Sequence of chain 59.O:
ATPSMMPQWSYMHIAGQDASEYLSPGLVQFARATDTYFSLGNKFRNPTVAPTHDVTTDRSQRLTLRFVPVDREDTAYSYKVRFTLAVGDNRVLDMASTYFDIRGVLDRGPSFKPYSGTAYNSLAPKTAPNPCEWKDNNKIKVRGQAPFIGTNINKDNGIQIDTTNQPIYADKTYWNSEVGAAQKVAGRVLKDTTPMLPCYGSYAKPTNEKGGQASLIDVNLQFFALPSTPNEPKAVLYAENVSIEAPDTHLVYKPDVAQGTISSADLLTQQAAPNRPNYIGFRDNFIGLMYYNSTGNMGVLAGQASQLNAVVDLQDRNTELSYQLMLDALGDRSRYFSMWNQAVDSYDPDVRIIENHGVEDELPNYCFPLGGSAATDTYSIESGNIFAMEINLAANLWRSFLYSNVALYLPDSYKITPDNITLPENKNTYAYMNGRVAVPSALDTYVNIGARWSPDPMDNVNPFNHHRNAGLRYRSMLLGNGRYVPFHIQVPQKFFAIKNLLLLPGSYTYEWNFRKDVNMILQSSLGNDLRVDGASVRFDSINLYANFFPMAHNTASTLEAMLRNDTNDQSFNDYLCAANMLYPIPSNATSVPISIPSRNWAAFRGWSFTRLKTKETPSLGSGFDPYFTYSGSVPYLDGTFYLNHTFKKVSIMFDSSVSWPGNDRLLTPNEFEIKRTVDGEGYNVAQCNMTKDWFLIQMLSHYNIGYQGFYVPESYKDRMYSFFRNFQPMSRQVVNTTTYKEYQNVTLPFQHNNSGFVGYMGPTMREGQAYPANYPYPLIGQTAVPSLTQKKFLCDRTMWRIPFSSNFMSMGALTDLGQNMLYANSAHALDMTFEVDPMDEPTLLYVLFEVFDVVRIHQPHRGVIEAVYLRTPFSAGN

Binding-site contacts:
Ligand atom C contacts residue PRO48 of chain 59.O at 3.9 Å (hydrophobic).
Ligand atom O contacts residue PRO52 of chain 59.O at 4.0 Å.
Ligand atom NH1 contacts residue MET606 of chain 59.O at 4.0 Å.
Ligand atom CZ contacts residue PHE31 of chain 59.N at 4.2 Å (hydrophobic).
Ligand atom CB contacts residue PRO52 of chain 59.O at 3.8 Å (hydrophobic).
Ligand atom CA contacts residue ALA51 of chain 59.O at 4.4 Å (hydrophobic).
Ligand atom CD1 contacts residue ALA34 of chain 59.N at 4.3 Å (hydrophobic).
Ligand atom CB contacts residue TYR38 of chain 59.N at 3.6 Å (hydrophobic).
Ligand atom CB contacts residue THR49 of chain 59.O at 4.0 Å.
Ligand atom N contacts residue VAL50 of chain 59.O at 4.2 Å.
Ligand atom CD2 contacts residue VAL56 of chain 59.O at 3.8 Å (hydrophobic).
Ligand atom O contacts residue VAL50 of chain 59.O at 3.7 Å.
Ligand atom N contacts residue VAL50 of chain 59.O at 3.6 Å (h-bond).
Ligand atom NH1 contacts residue GLY27 of chain 59.N at 4.4 Å.
Ligand atom N contacts residue PRO52 of chain 59.O at 4.0 Å.
Ligand atom NH2 contacts residue MET606 of chain 59.O at 4.2 Å.
Ligand atom C contacts residue PRO52 of chain 59.O at 4.2 Å (hydrophobic).
Ligand atom C contacts residue VAL50 of chain 59.O at 3.6 Å (hydrophobic).
Ligand atom CZ contacts residue PHE31 of chain 59.N at 4.3 Å (hydrophobic).
Ligand atom O contacts residue PRO48 of chain 59.O at 3.4 Å.
Ligand atom OG1 contacts residue PRO48 of chain 59.O at 3.1 Å.
Ligand atom CA contacts residue VAL50 of chain 59.O at 3.0 Å (hydrophobic).
Ligand atom CB contacts residue VAL56 of chain 59.O at 4.2 Å (hydrophobic).
Ligand atom CG contacts residue TYR38 of chain 59.N at 3.7 Å (hydrophobic).
Ligand atom NH2 contacts residue THR602 of chain 59.O at 4.4 Å.
Ligand atom NH1 contacts residue PHE31 of chain 59.N at 3.0 Å.
Ligand atom CA contacts residue PRO48 of chain 59.O at 4.2 Å (hydrophobic).
Ligand atom OG1 contacts residue THR49 of chain 59.O at 4.2 Å.
Ligand atom CD1 contacts residue TYR38 of chain 59.N at 4.4 Å (hydrophobic).
Ligand atom CE2 contacts residue THR599 of chain 59.O at 4.2 Å.
Ligand atom CB contacts residue PRO48 of chain 59.O at 3.9 Å (hydrophobic).
Ligand atom CD2 contacts residue HIS54 of chain 59.O at 4.4 Å.
Ligand atom O contacts residue THR49 of chain 59.O at 4.2 Å.
Ligand atom O contacts residue ALA34 of chain 59.N at 4.1 Å.
Ligand atom O contacts residue GLY17 of chain 59.O at 4.0 Å.
Ligand atom CE2 contacts residue ASP55 of chain 59.O at 3.6 Å.
Ligand atom CD2 contacts residue ASP55 of chain 59.O at 3.8 Å.
Ligand atom CA contacts residue PRO52 of chain 59.O at 4.1 Å (hydrophobic).
Ligand atom CB contacts residue ALA34 of chain 59.N at 4.3 Å (hydrophobic).
Ligand atom CD2 contacts residue TYR38 of chain 59.N at 3.8 Å (hydrophobic).

Sequence of chain 59.P:
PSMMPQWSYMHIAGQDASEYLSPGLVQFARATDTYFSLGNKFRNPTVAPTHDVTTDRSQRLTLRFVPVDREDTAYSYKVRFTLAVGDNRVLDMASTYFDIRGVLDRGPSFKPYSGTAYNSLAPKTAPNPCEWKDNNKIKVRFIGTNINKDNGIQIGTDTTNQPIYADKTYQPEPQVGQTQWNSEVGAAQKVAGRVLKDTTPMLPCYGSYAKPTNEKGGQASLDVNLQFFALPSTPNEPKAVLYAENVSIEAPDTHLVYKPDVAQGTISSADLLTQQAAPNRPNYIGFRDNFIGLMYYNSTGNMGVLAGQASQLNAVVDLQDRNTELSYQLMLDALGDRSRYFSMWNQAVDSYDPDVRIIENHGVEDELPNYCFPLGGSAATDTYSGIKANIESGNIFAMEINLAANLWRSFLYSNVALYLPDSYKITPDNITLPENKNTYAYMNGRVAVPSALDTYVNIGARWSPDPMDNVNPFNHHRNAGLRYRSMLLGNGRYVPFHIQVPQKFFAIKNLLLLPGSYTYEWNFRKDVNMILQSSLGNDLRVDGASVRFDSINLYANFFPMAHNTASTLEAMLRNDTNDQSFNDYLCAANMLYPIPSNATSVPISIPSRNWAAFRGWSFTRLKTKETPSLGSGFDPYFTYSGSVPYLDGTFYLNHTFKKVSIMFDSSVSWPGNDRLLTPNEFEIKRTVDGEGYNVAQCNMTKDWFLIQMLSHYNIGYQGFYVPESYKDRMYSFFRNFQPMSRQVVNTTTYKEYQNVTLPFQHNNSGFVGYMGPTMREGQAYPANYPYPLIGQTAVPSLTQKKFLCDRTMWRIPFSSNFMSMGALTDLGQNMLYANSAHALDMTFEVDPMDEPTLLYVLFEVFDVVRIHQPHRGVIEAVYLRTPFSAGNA

A small-molecule ligand and the protein it binds are described below.
Small molecule (SMILES): CSCC[C@H](NC(=O)[C@H](Cc1ccccc1)NC(=O)[C@H]1CCCN1C(=O)[C@@H](N)CCCN=C(N)N)C(=O)NCC(=O)N[C@@H](C=O)[C@@H](C)O

Sequence of chain 59.N:
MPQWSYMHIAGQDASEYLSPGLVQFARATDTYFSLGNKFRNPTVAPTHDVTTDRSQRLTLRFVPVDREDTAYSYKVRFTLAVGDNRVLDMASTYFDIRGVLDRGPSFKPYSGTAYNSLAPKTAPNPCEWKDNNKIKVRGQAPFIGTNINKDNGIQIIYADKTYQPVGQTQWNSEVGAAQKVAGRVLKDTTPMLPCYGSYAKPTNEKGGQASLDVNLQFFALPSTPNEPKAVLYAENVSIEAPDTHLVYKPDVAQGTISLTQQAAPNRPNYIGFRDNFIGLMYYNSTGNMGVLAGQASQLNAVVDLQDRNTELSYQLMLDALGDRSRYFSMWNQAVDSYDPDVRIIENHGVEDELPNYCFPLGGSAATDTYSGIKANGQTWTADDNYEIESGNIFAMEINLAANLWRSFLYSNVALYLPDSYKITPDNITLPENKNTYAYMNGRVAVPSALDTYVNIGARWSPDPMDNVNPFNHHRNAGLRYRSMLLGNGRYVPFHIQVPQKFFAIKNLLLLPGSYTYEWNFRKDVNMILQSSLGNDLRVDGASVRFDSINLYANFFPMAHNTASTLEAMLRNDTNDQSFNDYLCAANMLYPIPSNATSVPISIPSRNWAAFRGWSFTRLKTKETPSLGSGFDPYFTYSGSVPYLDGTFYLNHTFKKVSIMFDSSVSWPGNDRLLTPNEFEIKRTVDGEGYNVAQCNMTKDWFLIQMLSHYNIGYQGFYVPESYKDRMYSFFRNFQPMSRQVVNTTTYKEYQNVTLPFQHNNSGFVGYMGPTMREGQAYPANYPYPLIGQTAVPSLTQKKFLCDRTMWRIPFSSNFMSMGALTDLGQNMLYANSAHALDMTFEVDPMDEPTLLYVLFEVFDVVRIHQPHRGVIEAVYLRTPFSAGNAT